Binding-site contacts:
Ligand atom C3 contacts residue GLN578 of chain 1.B at 3.9 Å.
Ligand atom C7 contacts residue ASN329 of chain 1.B at 3.3 Å.
Ligand atom C5 contacts residue ASN329 of chain 1.B at 3.7 Å.
Ligand atom C8 contacts residue LEU580 of chain 1.B at 3.9 Å (hydrophobic).
Ligand atom N2 contacts residue ASN329 of chain 1.B at 3.0 Å (h-bond).
Ligand atom O5 contacts residue ASN329 of chain 1.B at 2.3 Å (h-bond).
Ligand atom C7 contacts residue GLN578 of chain 1.B at 3.7 Å.
Ligand atom C3 contacts residue ASN329 of chain 1.B at 3.8 Å.
Ligand atom O7 contacts residue ASN329 of chain 1.B at 3.1 Å (h-bond).
Ligand atom C8 contacts residue PRO577 of chain 1.B at 3.8 Å (hydrophobic).
Ligand atom C1 contacts residue ASN329 of chain 1.B at 1.4 Å.
Ligand atom C2 contacts residue ASN329 of chain 1.B at 2.5 Å.
Ligand atom N2 contacts residue GLN578 of chain 1.B at 2.9 Å (h-bond).
Ligand atom C8 contacts residue THR579 of chain 1.B at 4.4 Å.
Ligand atom C2 contacts residue GLN578 of chain 1.B at 3.8 Å.
Ligand atom O3 contacts residue GLN578 of chain 1.B at 4.5 Å.
Ligand atom C8 contacts residue GLN578 of chain 1.B at 3.6 Å.
Ligand atom C1 contacts residue GLN578 of chain 1.B at 4.0 Å.
Ligand atom C4 contacts residue ASN329 of chain 1.B at 4.2 Å.

Sequence of chain 1.B:
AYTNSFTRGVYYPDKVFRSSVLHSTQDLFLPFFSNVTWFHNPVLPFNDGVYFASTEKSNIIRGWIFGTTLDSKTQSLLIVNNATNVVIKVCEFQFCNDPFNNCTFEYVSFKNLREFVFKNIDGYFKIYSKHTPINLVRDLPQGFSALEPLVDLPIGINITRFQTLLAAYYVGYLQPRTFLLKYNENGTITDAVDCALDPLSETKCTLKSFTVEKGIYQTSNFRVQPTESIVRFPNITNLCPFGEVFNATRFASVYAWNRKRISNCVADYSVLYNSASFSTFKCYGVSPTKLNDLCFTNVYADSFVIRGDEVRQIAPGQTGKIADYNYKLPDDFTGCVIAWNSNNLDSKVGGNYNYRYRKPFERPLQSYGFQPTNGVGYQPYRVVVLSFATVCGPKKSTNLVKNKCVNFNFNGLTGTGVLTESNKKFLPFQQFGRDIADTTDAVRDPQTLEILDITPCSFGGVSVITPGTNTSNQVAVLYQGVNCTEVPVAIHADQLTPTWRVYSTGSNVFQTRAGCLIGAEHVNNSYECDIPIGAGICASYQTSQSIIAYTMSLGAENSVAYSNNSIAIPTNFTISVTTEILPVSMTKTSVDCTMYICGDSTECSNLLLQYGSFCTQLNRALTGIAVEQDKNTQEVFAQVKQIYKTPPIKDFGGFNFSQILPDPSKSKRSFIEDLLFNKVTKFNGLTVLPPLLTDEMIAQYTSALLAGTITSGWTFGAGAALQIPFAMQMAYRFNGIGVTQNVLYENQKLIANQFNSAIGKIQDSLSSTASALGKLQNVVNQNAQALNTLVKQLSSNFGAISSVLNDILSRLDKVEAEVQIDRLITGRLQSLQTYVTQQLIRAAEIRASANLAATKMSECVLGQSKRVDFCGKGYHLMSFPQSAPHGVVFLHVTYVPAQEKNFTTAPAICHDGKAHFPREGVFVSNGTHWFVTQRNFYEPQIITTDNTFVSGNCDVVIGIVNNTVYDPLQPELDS

The small molecule below binds the protein below.
Small molecule (SMILES): CC(=O)N[C@@H]1[C@@H](O)[C@H](O)[C@@H](CO)O[C@H]1O